Sequence of chain 1.O:
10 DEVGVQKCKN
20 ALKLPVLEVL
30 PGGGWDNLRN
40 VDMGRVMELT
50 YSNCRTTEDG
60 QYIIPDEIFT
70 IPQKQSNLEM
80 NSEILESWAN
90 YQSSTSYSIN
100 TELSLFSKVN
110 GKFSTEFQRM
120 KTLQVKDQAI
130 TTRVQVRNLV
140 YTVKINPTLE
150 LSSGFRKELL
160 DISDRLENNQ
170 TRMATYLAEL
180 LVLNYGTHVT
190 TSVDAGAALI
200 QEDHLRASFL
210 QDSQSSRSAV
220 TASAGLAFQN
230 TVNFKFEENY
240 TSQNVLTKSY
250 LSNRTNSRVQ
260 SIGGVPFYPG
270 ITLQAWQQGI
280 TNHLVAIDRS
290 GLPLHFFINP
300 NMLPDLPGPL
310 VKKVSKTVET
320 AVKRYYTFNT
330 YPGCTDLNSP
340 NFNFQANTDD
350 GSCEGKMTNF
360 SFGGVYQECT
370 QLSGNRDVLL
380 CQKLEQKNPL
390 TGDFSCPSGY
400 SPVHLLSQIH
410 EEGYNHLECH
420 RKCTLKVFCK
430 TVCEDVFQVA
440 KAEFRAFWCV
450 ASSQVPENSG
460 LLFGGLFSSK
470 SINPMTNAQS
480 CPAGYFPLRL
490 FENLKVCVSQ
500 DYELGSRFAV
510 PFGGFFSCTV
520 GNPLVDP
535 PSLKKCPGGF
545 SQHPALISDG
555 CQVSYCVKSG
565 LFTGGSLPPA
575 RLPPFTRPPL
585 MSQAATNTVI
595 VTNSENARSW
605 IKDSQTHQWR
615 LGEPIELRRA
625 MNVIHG

This small molecule binds to this protein.
Small molecule (SMILES): CC(=O)N[C@@H]1[C@@H](O)[C@H](O)[C@@H](CO)O[C@H]1O

Sequence of chain 1.N:
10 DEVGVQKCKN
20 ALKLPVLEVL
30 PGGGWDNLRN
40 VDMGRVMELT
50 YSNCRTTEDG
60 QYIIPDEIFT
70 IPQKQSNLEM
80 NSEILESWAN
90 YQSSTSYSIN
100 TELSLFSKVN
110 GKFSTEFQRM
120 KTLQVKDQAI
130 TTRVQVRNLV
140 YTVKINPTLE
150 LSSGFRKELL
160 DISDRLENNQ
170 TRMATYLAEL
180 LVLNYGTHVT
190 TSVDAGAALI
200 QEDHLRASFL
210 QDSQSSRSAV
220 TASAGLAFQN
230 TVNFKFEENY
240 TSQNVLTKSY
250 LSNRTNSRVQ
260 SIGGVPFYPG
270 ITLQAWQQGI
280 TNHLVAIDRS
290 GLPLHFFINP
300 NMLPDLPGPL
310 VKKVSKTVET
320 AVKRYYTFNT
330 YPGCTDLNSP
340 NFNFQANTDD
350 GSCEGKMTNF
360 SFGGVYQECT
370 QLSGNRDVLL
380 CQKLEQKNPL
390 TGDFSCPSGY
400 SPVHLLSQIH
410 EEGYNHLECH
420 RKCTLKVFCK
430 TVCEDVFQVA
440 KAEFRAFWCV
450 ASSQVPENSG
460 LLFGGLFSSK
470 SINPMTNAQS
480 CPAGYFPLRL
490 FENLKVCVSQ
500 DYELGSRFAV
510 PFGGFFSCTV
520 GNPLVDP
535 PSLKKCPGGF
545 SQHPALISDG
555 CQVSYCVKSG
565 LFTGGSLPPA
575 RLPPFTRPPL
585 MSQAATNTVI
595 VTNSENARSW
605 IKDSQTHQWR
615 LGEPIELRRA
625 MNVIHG

Binding-site contacts:
Ligand atom O7 contacts residue LEU416 of chain 1.N at 3.9 Å.
Ligand atom O3 contacts residue LEU416 of chain 1.N at 3.8 Å.
Ligand atom N2 contacts residue ASN168 of chain 1.O at 2.9 Å (h-bond).
Ligand atom C8 contacts residue ASP434 of chain 1.N at 4.0 Å.
Ligand atom C4 contacts residue ASN168 of chain 1.O at 4.2 Å.
Ligand atom C7 contacts residue ASN168 of chain 1.O at 3.2 Å.
Ligand atom C8 contacts residue ASN168 of chain 1.O at 4.4 Å.
Ligand atom C2 contacts residue ASN168 of chain 1.O at 2.5 Å.
Ligand atom C8 contacts residue LEU416 of chain 1.N at 4.0 Å (hydrophobic).
Ligand atom O5 contacts residue ASN168 of chain 1.O at 2.4 Å (h-bond).
Ligand atom N2 contacts residue LEU416 of chain 1.N at 4.2 Å.
Ligand atom O7 contacts residue ASN168 of chain 1.O at 3.1 Å (h-bond).
Ligand atom C7 contacts residue LEU416 of chain 1.N at 3.9 Å (hydrophobic).
Ligand atom C3 contacts residue ASN168 of chain 1.O at 3.8 Å.
Ligand atom C5 contacts residue ASN168 of chain 1.O at 3.7 Å.
Ligand atom C1 contacts residue ASN168 of chain 1.O at 1.4 Å.